Binding-site contacts:
Ligand atom O5 contacts residue LYS99 of chain 1.B at 4.0 Å.
Ligand atom O4 contacts residue ARG97 of chain 1.B at 3.9 Å.
Ligand atom C5 contacts residue ASN180 of chain 1.B at 3.6 Å.
Ligand atom O4 contacts residue HIS100 of chain 1.B at 3.2 Å (h-bond).
Ligand atom O6 contacts residue LYS99 of chain 1.B at 4.1 Å.
Ligand atom C4 contacts residue LYS99 of chain 1.B at 3.7 Å.
Ligand atom C5 contacts residue ARG97 of chain 1.B at 3.7 Å.
Ligand atom C1 contacts residue LYS99 of chain 1.B at 3.4 Å.
Ligand atom C1 contacts residue ASN180 of chain 1.B at 1.4 Å.
Ligand atom C8 contacts residue PHE171 of chain 1.B at 4.0 Å (hydrophobic).
Ligand atom O5 contacts residue ARG97 of chain 1.B at 4.1 Å.
Ligand atom C2 contacts residue ASN180 of chain 1.B at 2.4 Å.
Ligand atom O7 contacts residue LYS99 of chain 1.B at 3.4 Å.
Ligand atom C8 contacts residue TYR138 of chain 1.B at 4.1 Å (hydrophobic).
Ligand atom C7 contacts residue VAL169 of chain 1.B at 4.2 Å (hydrophobic).
Ligand atom N2 contacts residue ASN180 of chain 1.B at 2.9 Å (h-bond).
Ligand atom C8 contacts residue VAL169 of chain 1.B at 3.8 Å (hydrophobic).
Ligand atom C3 contacts residue ASN180 of chain 1.B at 3.8 Å.
Ligand atom O6 contacts residue GLY16 of chain 1.B at 2.9 Å (h-bond).
Ligand atom O6 contacts residue SER101 of chain 1.B at 4.1 Å.
Ligand atom O7 contacts residue ARG97 of chain 1.B at 3.4 Å.
Ligand atom C6 contacts residue ARG97 of chain 1.B at 4.2 Å.
Ligand atom O4 contacts residue LYS99 of chain 1.B at 4.0 Å.
Ligand atom C1 contacts residue ARG97 of chain 1.B at 4.0 Å.
Ligand atom C6 contacts residue LYS99 of chain 1.B at 3.3 Å.
Ligand atom C3 contacts residue ARG97 of chain 1.B at 4.2 Å.
Ligand atom O6 contacts residue ARG97 of chain 1.B at 4.2 Å.
Ligand atom C5 contacts residue LYS99 of chain 1.B at 4.0 Å.
Ligand atom C6 contacts residue HIS100 of chain 1.B at 4.2 Å.
Ligand atom C7 contacts residue LYS99 of chain 1.B at 4.0 Å.
Ligand atom C4 contacts residue ASN180 of chain 1.B at 4.2 Å.
Ligand atom C7 contacts residue ASN180 of chain 1.B at 3.8 Å.
Ligand atom C5 contacts residue LYS99 of chain 1.B at 4.1 Å.
Ligand atom O7 contacts residue ASN180 of chain 1.B at 4.1 Å.
Ligand atom C2 contacts residue LYS99 of chain 1.B at 4.0 Å.
Ligand atom O3 contacts residue LYS99 of chain 1.B at 3.9 Å.
Ligand atom O7 contacts residue PHE171 of chain 1.B at 3.4 Å.
Ligand atom C7 contacts residue PHE171 of chain 1.B at 3.8 Å (hydrophobic).
Ligand atom C5 contacts residue HIS100 of chain 1.B at 4.1 Å.
Ligand atom O5 contacts residue ASN180 of chain 1.B at 2.3 Å (h-bond).

Sequence of chain 1.B:
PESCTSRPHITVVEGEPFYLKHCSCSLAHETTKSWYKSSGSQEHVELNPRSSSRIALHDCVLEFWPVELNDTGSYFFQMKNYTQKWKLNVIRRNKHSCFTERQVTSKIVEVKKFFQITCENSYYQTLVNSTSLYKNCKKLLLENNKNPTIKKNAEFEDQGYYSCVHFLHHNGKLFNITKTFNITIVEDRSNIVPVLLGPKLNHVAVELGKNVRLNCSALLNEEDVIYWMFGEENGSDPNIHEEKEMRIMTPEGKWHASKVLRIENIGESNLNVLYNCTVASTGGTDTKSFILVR

This small molecule binds to this protein.
Small molecule (SMILES): CC(=O)N[C@H]1[C@H](O[C@H]2[C@H](O)[C@@H](NC(C)=O)CO[C@@H]2CO)O[C@H](CO)[C@@H](O[C@@H]2O[C@H](CO[C@H]3O[C@H](CO[C@H]4O[C@H](CO)[C@@H](O)[C@H](O)[C@@H]4O)[C@@H](O)[C@H](O)[C@@H]3O)[C@@H](O)[C@H](O[C@H]3O[C@H](CO)[C@@H](O)[C@H](O)[C@@H]3O)[C@@H]2O)[C@@H]1O